Sequence of chain 1.VA:
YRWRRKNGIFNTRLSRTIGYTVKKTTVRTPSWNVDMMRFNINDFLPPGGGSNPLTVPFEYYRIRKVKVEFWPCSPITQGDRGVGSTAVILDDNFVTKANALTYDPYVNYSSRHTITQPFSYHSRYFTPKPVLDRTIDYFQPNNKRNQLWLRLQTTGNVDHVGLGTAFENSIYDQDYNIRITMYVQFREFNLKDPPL

This small molecule binds to this protein.
Small molecule (SMILES): Nc1ccn([C@H]2C[C@H](O[P](=O)(O)OC[C@H]3O[C@@H](n4cnc5c(=O)[nH]c(N)nc54)C[C@@H]3O[P](=O)(O)OC[C@H]3O[C@@H](n4cnc5c(=O)[nH]c(N)nc54)C[C@@H]3O)[C@@H](CO[P](=O)(O)O[C@H]3C[C@H](n4ccc(N)nc4=O)O[C@@H]3COP(=O)=O)O2)c(=O)n1

Sequence of chain 1.KA:
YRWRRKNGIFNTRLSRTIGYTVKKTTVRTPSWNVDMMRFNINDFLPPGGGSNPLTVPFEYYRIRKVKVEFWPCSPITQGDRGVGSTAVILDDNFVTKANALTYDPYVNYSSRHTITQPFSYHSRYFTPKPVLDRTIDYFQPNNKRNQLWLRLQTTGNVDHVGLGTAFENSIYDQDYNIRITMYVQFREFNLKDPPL

Sequence of chain 1.UA:
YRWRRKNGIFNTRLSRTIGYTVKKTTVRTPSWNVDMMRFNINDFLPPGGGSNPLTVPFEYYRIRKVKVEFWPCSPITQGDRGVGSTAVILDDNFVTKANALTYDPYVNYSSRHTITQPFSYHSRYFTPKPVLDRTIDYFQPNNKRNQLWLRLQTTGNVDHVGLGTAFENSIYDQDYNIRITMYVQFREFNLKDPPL

Binding-site contacts:
Ligand atom C5 contacts residue TYR125 of chain 1.VA at 4.0 Å (hydrophobic).
Ligand atom C2 contacts residue TYR125 of chain 1.VA at 3.7 Å (hydrophobic).
Ligand atom OP1 contacts residue ARG13 of chain 1.VA at 3.9 Å.
Ligand atom OP2 contacts residue ARG112 of chain 1.UA at 2.6 Å (salt-bridge).
Ligand atom C5' contacts residue TRP71 of chain 1.VA at 3.7 Å (hydrophobic).
Ligand atom P contacts residue ARG112 of chain 1.UA at 4.0 Å.
Ligand atom OP1 contacts residue TRP71 of chain 1.VA at 3.4 Å.
Ligand atom N1 contacts residue TYR125 of chain 1.VA at 4.0 Å.
Ligand atom C3' contacts residue TYR183 of chain 1.VA at 3.7 Å (hydrophobic).
Ligand atom C2' contacts residue LYS67 of chain 1.VA at 3.7 Å.
Ligand atom O5' contacts residue TYR183 of chain 1.VA at 4.0 Å.
Ligand atom O3' contacts residue ARG13 of chain 1.VA at 4.0 Å.
Ligand atom O3' contacts residue THR114 of chain 1.UA at 3.8 Å.
Ligand atom OP2 contacts residue TYR183 of chain 1.VA at 3.2 Å.
Ligand atom O3' contacts residue ASN11 of chain 1.VA at 3.5 Å (h-bond).
Ligand atom N9 contacts residue TYR125 of chain 1.VA at 4.0 Å.
Ligand atom C6 contacts residue LYS67 of chain 1.VA at 3.8 Å.
Ligand atom C2' contacts residue TYR125 of chain 1.VA at 3.8 Å (hydrophobic).
Ligand atom O6 contacts residue SER123 of chain 1.VA at 3.9 Å.
Ligand atom O6 contacts residue LYS67 of chain 1.VA at 4.1 Å.
Ligand atom C8 contacts residue LYS67 of chain 1.VA at 3.3 Å.
Ligand atom N7 contacts residue LYS67 of chain 1.VA at 3.0 Å (salt-bridge).
Ligand atom P contacts residue TYR121 of chain 1.VA at 4.2 Å.
Ligand atom OP2 contacts residue TYR121 of chain 1.VA at 3.1 Å.
Ligand atom P contacts residue THR114 of chain 1.UA at 3.3 Å.
Ligand atom P contacts residue ARG13 of chain 1.VA at 3.4 Å.
Ligand atom O6 contacts residue TYR125 of chain 1.VA at 4.2 Å.
Ligand atom C3' contacts residue ARG13 of chain 1.VA at 4.1 Å.
Ligand atom C4 contacts residue TYR125 of chain 1.VA at 4.0 Å (hydrophobic).
Ligand atom N2 contacts residue TYR125 of chain 1.VA at 3.8 Å.
Ligand atom OP2 contacts residue ARG13 of chain 1.VA at 2.2 Å (salt-bridge).
Ligand atom OP1 contacts residue LYS6 of chain 1.KA at 3.9 Å.
Ligand atom C2' contacts residue TYR183 of chain 1.VA at 3.9 Å (hydrophobic).
Ligand atom C8 contacts residue TYR183 of chain 1.VA at 3.7 Å (hydrophobic).
Ligand atom OP1 contacts residue THR114 of chain 1.UA at 3.6 Å (h-bond).
Ligand atom C4' contacts residue ASN11 of chain 1.VA at 4.2 Å.
Ligand atom OP2 contacts residue THR114 of chain 1.UA at 2.4 Å (h-bond).
Ligand atom N3 contacts residue TYR125 of chain 1.VA at 3.8 Å.
Ligand atom C6 contacts residue TYR125 of chain 1.VA at 4.0 Å (hydrophobic).
Ligand atom C5 contacts residue LYS67 of chain 1.VA at 4.0 Å.